Sequence of chain 1.X:
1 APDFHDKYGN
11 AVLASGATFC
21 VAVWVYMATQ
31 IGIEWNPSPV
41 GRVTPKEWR

Binding-site contacts:
Ligand atom C34 contacts residue TRP24 of chain 1.X at 3.8 Å (hydrophobic).
Ligand atom C40 contacts residue TRP24 of chain 1.X at 3.7 Å (hydrophobic).
Ligand atom C43 contacts residue MET423 of chain 1.N at 3.6 Å (hydrophobic).
Ligand atom O7 contacts residue DMU1 of chain 1.LE at 3.5 Å.
Ligand atom C18 contacts residue DMU1 of chain 1.LE at 4.3 Å.
Ligand atom C28 contacts residue VAL25 of chain 1.X at 4.1 Å (hydrophobic).
Ligand atom C40 contacts residue ILE86 of chain 1.Q at 4.2 Å (hydrophobic).
Ligand atom O16 contacts residue VAL21 of chain 1.X at 4.3 Å.
Ligand atom C25 contacts residue VAL25 of chain 1.X at 4.4 Å (hydrophobic).
Ligand atom C37 contacts residue DMU1 of chain 1.LE at 4.5 Å.
Ligand atom C4 contacts residue VAL25 of chain 1.X at 4.3 Å (hydrophobic).
Ligand atom C18 contacts residue VAL25 of chain 1.X at 3.9 Å (hydrophobic).
Ligand atom C28 contacts residue DMU1 of chain 1.LE at 3.8 Å.
Ligand atom C22 contacts residue VAL21 of chain 1.X at 4.4 Å (hydrophobic).
Ligand atom O5 contacts residue VAL25 of chain 1.X at 4.0 Å.
Ligand atom C57 contacts residue VAL25 of chain 1.X at 4.4 Å (hydrophobic).
Ligand atom C43 contacts residue TRP24 of chain 1.X at 3.9 Å (hydrophobic).
Ligand atom C25 contacts residue DMU1 of chain 1.LE at 4.2 Å.
Ligand atom C28 contacts residue VAL21 of chain 1.X at 4.2 Å (hydrophobic).
Ligand atom C40 contacts residue CYS20 of chain 1.X at 4.2 Å (hydrophobic).
Ligand atom O61 contacts residue ALA22 of chain 1.X at 4.2 Å.
Ligand atom C19 contacts residue VAL25 of chain 1.X at 4.3 Å (hydrophobic).
Ligand atom C43 contacts residue ILE86 of chain 1.Q at 4.0 Å (hydrophobic).
Ligand atom C25 contacts residue VAL21 of chain 1.X at 4.4 Å (hydrophobic).
Ligand atom C37 contacts residue TRP24 of chain 1.X at 4.3 Å (hydrophobic).
Ligand atom O61 contacts residue VAL25 of chain 1.X at 4.4 Å.
Ligand atom C31 contacts residue DMU1 of chain 1.LE at 4.0 Å.
Ligand atom C57 contacts residue VAL21 of chain 1.X at 4.4 Å (hydrophobic).
Ligand atom C22 contacts residue VAL25 of chain 1.X at 3.5 Å (hydrophobic).
Ligand atom C22 contacts residue DMU1 of chain 1.LE at 3.6 Å.
Ligand atom C57 contacts residue ALA22 of chain 1.X at 4.0 Å (hydrophobic).
Ligand atom O5 contacts residue VAL21 of chain 1.X at 3.7 Å.

Sequence of chain 1.Q:
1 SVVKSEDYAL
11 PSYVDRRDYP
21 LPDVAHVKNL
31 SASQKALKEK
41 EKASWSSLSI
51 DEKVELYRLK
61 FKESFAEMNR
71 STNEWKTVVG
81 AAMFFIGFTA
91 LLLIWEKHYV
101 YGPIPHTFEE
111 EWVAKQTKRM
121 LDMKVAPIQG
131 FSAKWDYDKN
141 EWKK

Sequence of chain 1.N:
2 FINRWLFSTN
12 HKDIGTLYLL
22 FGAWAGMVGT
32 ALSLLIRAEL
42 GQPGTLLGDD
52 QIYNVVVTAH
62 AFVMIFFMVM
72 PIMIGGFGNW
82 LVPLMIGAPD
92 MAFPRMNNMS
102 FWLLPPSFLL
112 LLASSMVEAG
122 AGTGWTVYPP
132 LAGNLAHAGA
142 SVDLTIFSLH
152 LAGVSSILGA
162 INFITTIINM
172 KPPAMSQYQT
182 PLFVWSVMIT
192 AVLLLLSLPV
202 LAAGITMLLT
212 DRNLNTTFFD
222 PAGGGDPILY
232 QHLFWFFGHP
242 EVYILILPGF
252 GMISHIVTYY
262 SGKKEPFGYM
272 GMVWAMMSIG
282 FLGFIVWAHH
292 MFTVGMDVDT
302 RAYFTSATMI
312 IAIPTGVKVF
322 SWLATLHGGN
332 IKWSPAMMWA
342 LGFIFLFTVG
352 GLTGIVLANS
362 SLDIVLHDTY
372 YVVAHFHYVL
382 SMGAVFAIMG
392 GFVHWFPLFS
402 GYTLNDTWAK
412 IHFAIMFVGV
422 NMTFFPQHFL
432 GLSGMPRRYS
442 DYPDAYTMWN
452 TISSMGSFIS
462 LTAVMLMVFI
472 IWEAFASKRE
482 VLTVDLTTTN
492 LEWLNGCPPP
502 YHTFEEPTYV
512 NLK

This protein binds this small molecule.
Small molecule (SMILES): CCCCCCCCCCO[C@@H]1O[C@H](CO)[C@@H](O[C@H]2O[C@H](CO)[C@@H](O)[C@H](O)[C@H]2O)[C@H](O)[C@H]1O